Binding-site contacts:
Ligand atom C12 contacts residue TRP441 of chain 1.A at 4.5 Å (hydrophobic).
Ligand atom C11 contacts residue TRP441 of chain 1.A at 4.3 Å (hydrophobic).
Ligand atom C14 contacts residue TRP441 of chain 1.A at 3.7 Å (hydrophobic).
Ligand atom F03 contacts residue TRP441 of chain 1.A at 3.1 Å.
Ligand atom F02 contacts residue TRP441 of chain 1.A at 3.1 Å.

The small molecule below binds the protein below.
Small molecule (SMILES): Cc1ccnc(NC(=S)Nc2cccc(C(F)(F)F)c2)c1

Sequence of chain 1.A:
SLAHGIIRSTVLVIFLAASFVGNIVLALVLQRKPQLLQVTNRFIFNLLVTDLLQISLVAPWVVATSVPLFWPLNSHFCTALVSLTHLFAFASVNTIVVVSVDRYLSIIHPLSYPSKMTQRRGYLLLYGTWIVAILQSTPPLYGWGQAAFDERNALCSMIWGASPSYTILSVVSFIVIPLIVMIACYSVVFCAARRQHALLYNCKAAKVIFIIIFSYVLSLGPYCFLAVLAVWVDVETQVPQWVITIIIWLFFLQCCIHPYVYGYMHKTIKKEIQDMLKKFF